Sequence of chain 1.H:
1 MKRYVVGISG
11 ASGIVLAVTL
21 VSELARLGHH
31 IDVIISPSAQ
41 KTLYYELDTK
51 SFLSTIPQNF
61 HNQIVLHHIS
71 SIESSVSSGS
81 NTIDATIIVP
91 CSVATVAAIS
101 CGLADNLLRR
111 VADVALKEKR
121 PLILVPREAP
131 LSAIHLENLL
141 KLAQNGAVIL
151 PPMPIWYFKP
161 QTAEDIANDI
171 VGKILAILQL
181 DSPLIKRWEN

A protein and the small-molecule ligand that binds it are described below.
Small molecule (SMILES): CC(C)=CCOP(=O)(O)O

Binding-site contacts:
Ligand atom CAA contacts residue TRP188 of chain 1.H at 3.4 Å (hydrophobic).
Ligand atom OAC contacts residue GLY79 of chain 1.E at 2.7 Å (h-bond).
Ligand atom CAF contacts residue FMN1 of chain 1.FA at 3.6 Å.
Ligand atom CAF contacts residue SER77 of chain 1.E at 3.9 Å.
Ligand atom CAA contacts residue FMN1 of chain 1.FA at 3.8 Å.
Ligand atom OAD contacts residue ARG110 of chain 1.E at 2.8 Å (salt-bridge).
Ligand atom OAC contacts residue ARG110 of chain 1.E at 3.8 Å.
Ligand atom OAE contacts residue GLU128 of chain 1.K at 3.8 Å.
Ligand atom CAB contacts residue FMN1 of chain 1.FA at 3.7 Å.
Ligand atom CAA contacts residue SER74 of chain 1.E at 4.0 Å.
Ligand atom OAE contacts residue ARG127 of chain 1.K at 3.7 Å.
Ligand atom PAJ contacts residue ARG110 of chain 1.E at 3.7 Å.
Ligand atom OAD contacts residue LYS117 of chain 1.E at 3.9 Å.
Ligand atom OAD contacts residue GLU128 of chain 1.K at 2.7 Å (salt-bridge).
Ligand atom CAA contacts residue GLU73 of chain 1.E at 4.0 Å.
Ligand atom CAF contacts residue ARG110 of chain 1.E at 3.9 Å.
Ligand atom CAB contacts residue TRP188 of chain 1.H at 3.5 Å (hydrophobic).
Ligand atom CAB contacts residue TYR157 of chain 1.H at 3.8 Å (hydrophobic).
Ligand atom PAJ contacts residue SER78 of chain 1.E at 4.0 Å.
Ligand atom OAH contacts residue ARG110 of chain 1.E at 4.0 Å.
Ligand atom PAJ contacts residue GLY79 of chain 1.E at 4.0 Å.
Ligand atom PAJ contacts residue TYR157 of chain 1.H at 3.6 Å.
Ligand atom OAE contacts residue TYR157 of chain 1.H at 3.0 Å (h-bond).
Ligand atom CAI contacts residue TRP188 of chain 1.H at 4.0 Å (hydrophobic).
Ligand atom OAC contacts residue SER78 of chain 1.E at 3.6 Å.
Ligand atom CAA contacts residue ILE72 of chain 1.E at 3.5 Å (hydrophobic).
Ligand atom OAC contacts residue LYS117 of chain 1.E at 2.9 Å (salt-bridge).
Ligand atom PAJ contacts residue GLU128 of chain 1.K at 3.7 Å.
Ligand atom CAF contacts residue SER78 of chain 1.E at 3.9 Å.
Ligand atom CAI contacts residue FMN1 of chain 1.FA at 3.9 Å.
Ligand atom CAG contacts residue TYR157 of chain 1.H at 3.5 Å (hydrophobic).
Ligand atom CAG contacts residue FMN1 of chain 1.FA at 3.5 Å.
Ligand atom OAD contacts residue FMN1 of chain 1.FA at 3.9 Å.
Ligand atom CAG contacts residue ARG110 of chain 1.E at 3.9 Å.
Ligand atom CAA contacts residue SER77 of chain 1.E at 3.7 Å.
Ligand atom OAH contacts residue SER78 of chain 1.E at 3.2 Å (h-bond).
Ligand atom OAC contacts residue GLU128 of chain 1.K at 4.1 Å.
Ligand atom CAI contacts residue SER78 of chain 1.E at 3.9 Å.
Ligand atom PAJ contacts residue LYS117 of chain 1.E at 3.9 Å.
Ligand atom OAH contacts residue TYR157 of chain 1.H at 3.1 Å (h-bond).

Sequence of chain 1.E:
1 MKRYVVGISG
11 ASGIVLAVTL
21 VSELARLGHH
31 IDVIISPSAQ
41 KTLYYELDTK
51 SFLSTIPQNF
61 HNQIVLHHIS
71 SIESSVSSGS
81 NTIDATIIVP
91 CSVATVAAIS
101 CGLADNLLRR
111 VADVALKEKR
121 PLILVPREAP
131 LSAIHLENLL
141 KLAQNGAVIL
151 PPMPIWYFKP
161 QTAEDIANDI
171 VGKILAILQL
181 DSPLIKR

Sequence of chain 1.K:
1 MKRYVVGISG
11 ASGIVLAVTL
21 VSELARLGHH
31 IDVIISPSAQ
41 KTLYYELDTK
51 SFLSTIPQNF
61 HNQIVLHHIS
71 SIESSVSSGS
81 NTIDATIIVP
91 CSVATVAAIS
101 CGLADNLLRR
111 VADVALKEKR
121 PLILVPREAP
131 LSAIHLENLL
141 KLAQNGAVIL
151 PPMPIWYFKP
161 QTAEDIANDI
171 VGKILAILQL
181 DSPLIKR